Sequence of chain 4.A:
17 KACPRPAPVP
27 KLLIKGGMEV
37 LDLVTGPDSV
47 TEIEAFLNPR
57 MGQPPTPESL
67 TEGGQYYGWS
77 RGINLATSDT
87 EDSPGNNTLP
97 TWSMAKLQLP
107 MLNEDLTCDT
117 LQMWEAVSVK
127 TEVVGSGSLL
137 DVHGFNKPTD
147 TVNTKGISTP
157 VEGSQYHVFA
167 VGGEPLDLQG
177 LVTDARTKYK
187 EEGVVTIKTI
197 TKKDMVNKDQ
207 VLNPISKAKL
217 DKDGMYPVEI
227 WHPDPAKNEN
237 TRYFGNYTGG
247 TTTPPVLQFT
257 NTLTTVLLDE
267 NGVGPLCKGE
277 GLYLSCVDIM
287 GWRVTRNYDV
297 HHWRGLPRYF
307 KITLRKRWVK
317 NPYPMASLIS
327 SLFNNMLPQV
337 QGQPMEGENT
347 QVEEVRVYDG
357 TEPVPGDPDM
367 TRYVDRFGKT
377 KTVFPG

Sequence of chain 4.E:
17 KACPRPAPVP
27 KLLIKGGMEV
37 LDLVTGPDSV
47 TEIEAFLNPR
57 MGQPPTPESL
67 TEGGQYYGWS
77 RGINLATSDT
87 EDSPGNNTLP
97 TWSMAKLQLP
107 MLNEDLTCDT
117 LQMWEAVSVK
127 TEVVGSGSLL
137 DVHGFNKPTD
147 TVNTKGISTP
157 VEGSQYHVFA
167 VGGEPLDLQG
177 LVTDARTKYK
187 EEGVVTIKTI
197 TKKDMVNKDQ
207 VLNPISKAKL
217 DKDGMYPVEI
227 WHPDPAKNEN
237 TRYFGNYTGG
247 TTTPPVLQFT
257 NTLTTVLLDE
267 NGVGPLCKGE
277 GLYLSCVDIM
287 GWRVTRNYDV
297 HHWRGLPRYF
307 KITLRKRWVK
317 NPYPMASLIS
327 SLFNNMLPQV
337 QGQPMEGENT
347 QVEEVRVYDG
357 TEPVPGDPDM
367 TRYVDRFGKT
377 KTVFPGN

A small-molecule ligand and the protein it binds are described below.
Small molecule (SMILES): CC(=O)N[C@@H]1[C@@H](O[C@@H]2O[C@H](CO)[C@H](O)[C@H](O[C@]3(C(=O)O)C[C@H](O)[C@@H](NC(C)=O)[C@H]([C@H](O)[C@H](O)CO)O3)[C@H]2O)[C@H](O)[C@@H](CO[C@]2(C(=O)O)C[C@H](O)[C@@H](NC(C)=O)[C@H]([C@H](O)[C@H](O)CO)O2)O[C@H]1O

Binding-site contacts:
Ligand atom O6 contacts residue ASN93 of chain 4.E at 3.5 Å (h-bond).
Ligand atom O1A contacts residue SER89 of chain 4.E at 3.4 Å (h-bond).
Ligand atom O4 contacts residue GLY78 of chain 4.E at 3.0 Å.
Ligand atom C3 contacts residue HIS298 of chain 4.E at 3.8 Å.
Ligand atom O4 contacts residue TYR72 of chain 4.E at 4.2 Å.
Ligand atom O4 contacts residue VAL296 of chain 4.E at 4.0 Å.
Ligand atom C8 contacts residue ARG77 of chain 4.E at 4.2 Å.
Ligand atom C3 contacts residue VAL296 of chain 4.E at 3.7 Å (hydrophobic).
Ligand atom O1B contacts residue ASN80 of chain 4.E at 4.2 Å.
Ligand atom C6 contacts residue ASN93 of chain 4.E at 3.4 Å.
Ligand atom O1A contacts residue TYR72 of chain 4.E at 3.5 Å.
Ligand atom O1B contacts residue ARG77 of chain 4.E at 2.8 Å (salt-bridge).
Ligand atom O8 contacts residue TYR72 of chain 4.E at 3.5 Å (h-bond).
Ligand atom C3 contacts residue GLY78 of chain 4.E at 4.0 Å.
Ligand atom C4 contacts residue HIS298 of chain 4.E at 3.6 Å.
Ligand atom C2 contacts residue GLY78 of chain 4.E at 4.1 Å.
Ligand atom C5 contacts residue ASN93 of chain 4.E at 4.1 Å.
Ligand atom C5 contacts residue TYR72 of chain 4.E at 3.4 Å (hydrophobic).
Ligand atom C1 contacts residue TYR72 of chain 4.E at 3.8 Å (hydrophobic).
Ligand atom C6 contacts residue TYR72 of chain 4.E at 3.3 Å (hydrophobic).
Ligand atom O3 contacts residue GLY78 of chain 4.E at 3.6 Å.
Ligand atom O4 contacts residue THR291 of chain 4.E at 3.4 Å.
Ligand atom O1B contacts residue SER89 of chain 4.E at 4.1 Å.
Ligand atom C7 contacts residue TYR72 of chain 4.E at 3.9 Å (hydrophobic).
Ligand atom O4 contacts residue HIS298 of chain 4.E at 3.0 Å (h-bond).
Ligand atom C4 contacts residue TYR72 of chain 4.E at 3.4 Å (hydrophobic).
Ligand atom O1A contacts residue ARG77 of chain 4.E at 3.1 Å (salt-bridge).
Ligand atom C1 contacts residue ARG77 of chain 4.E at 3.4 Å.
Ligand atom C1 contacts residue GLY78 of chain 4.E at 4.0 Å.
Ligand atom O1A contacts residue GLY78 of chain 4.E at 3.3 Å (h-bond).
Ligand atom O10 contacts residue THR291 of chain 4.E at 3.8 Å.
Ligand atom O10 contacts residue ASN293 of chain 4.E at 3.9 Å.
Ligand atom C8 contacts residue TYR72 of chain 4.E at 4.1 Å (hydrophobic).
Ligand atom C11 contacts residue ASP85 of chain 4.A at 3.8 Å.
Ligand atom C1 contacts residue SER89 of chain 4.E at 4.2 Å.
Ligand atom N5 contacts residue TYR72 of chain 4.E at 3.1 Å (h-bond).
Ligand atom O4 contacts residue ILE79 of chain 4.E at 3.5 Å (h-bond).
Ligand atom O1B contacts residue TYR72 of chain 4.E at 3.8 Å.
Ligand atom C4 contacts residue GLY78 of chain 4.E at 3.3 Å.
Ligand atom C3 contacts residue GLY78 of chain 4.E at 4.0 Å.